Sequence of chain 1.K:
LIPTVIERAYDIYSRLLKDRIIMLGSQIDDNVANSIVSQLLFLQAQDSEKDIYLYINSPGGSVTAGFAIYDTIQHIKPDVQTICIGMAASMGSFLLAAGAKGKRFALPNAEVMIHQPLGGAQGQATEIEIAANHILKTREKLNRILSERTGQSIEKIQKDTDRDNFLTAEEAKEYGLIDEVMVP

Sequence of chain 1.L:
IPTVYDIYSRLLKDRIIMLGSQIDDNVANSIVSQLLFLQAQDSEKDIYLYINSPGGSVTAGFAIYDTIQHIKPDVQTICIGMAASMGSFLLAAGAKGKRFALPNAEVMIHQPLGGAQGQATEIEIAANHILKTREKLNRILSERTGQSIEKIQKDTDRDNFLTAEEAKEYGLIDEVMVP

Binding-site contacts:
Ligand atom CAV contacts residue VAL45 of chain 1.L at 3.9 Å (hydrophobic).
Ligand atom CAU contacts residue ILE93 of chain 1.K at 3.6 Å (hydrophobic).
Ligand atom CAX contacts residue ILE29 of chain 1.K at 3.9 Å (hydrophobic).
Ligand atom CBE contacts residue ILE29 of chain 1.K at 3.9 Å (hydrophobic).
Ligand atom CBI contacts residue TYR61 of chain 1.K at 3.9 Å (hydrophobic).
Ligand atom CAG contacts residue ALA53 of chain 1.L at 3.6 Å (hydrophobic).
Ligand atom CAF contacts residue ASP27 of chain 1.K at 3.3 Å.
Ligand atom CAA contacts residue ASP27 of chain 1.K at 2.4 Å.
Ligand atom CAD contacts residue LEU24 of chain 1.K at 3.6 Å (hydrophobic).
Ligand atom NBN contacts residue ILE29 of chain 1.K at 3.6 Å.
Ligand atom CBI contacts residue ILE29 of chain 1.K at 3.9 Å (hydrophobic).
Ligand atom CAE contacts residue ILE29 of chain 1.K at 3.8 Å (hydrophobic).
Ligand atom CBL contacts residue TYR61 of chain 1.K at 3.7 Å (hydrophobic).
Ligand atom CAV contacts residue LEU49 of chain 1.L at 3.8 Å (hydrophobic).
Ligand atom CAW contacts residue ILE29 of chain 1.K at 3.9 Å (hydrophobic).
Ligand atom CAB contacts residue ASP27 of chain 1.K at 2.5 Å.
Ligand atom CAC contacts residue PHE50 of chain 1.L at 3.9 Å (hydrophobic).
Ligand atom CBK contacts residue TYR61 of chain 1.K at 3.6 Å (hydrophobic).
Ligand atom CAB contacts residue ARG23 of chain 1.K at 3.5 Å.
Ligand atom CAF contacts residue ALA53 of chain 1.L at 3.5 Å (hydrophobic).
Ligand atom NBH contacts residue TYR61 of chain 1.K at 3.7 Å.
Ligand atom CAA contacts residue ALA53 of chain 1.L at 3.4 Å (hydrophobic).
Ligand atom CAD contacts residue LEU49 of chain 1.L at 3.9 Å (hydrophobic).
Ligand atom CAR contacts residue HIS83 of chain 1.L at 3.7 Å.
Ligand atom CAV contacts residue TYR63 of chain 1.K at 3.9 Å (hydrophobic).
Ligand atom CAW contacts residue TYR63 of chain 1.K at 3.9 Å (hydrophobic).
Ligand atom CBM contacts residue TYR61 of chain 1.K at 3.7 Å (hydrophobic).
Ligand atom CAT contacts residue ILE93 of chain 1.K at 3.4 Å (hydrophobic).
Ligand atom O contacts residue MET190 of chain 1.K at 3.8 Å.
Ligand atom CAC contacts residue ASP27 of chain 1.K at 3.5 Å.
Ligand atom CAE contacts residue LEU49 of chain 1.L at 3.6 Å (hydrophobic).
Ligand atom CAV contacts residue ILE93 of chain 1.K at 3.9 Å (hydrophobic).
Ligand atom C contacts residue TYR61 of chain 1.K at 3.8 Å (hydrophobic).
Ligand atom OBD contacts residue LEU49 of chain 1.L at 3.5 Å.
Ligand atom CAC contacts residue LEU24 of chain 1.K at 3.6 Å (hydrophobic).
Ligand atom CAZ contacts residue ILE91 of chain 1.K at 3.5 Å (hydrophobic).
Ligand atom CAD contacts residue PHE50 of chain 1.L at 3.9 Å (hydrophobic).
Ligand atom CAW contacts residue LEU49 of chain 1.L at 3.9 Å (hydrophobic).
Ligand atom CAS contacts residue ILE93 of chain 1.K at 3.8 Å (hydrophobic).
Ligand atom OBA contacts residue TYR61 of chain 1.K at 3.3 Å (h-bond).

A small-molecule ligand and the protein it binds are described below.
Small molecule (SMILES): O=C1[C@H](Cc2ccc(O)cc2)N2C(=O)CCN(C(=O)NCc3ccccc3)[C@H]2CN1Cc1cccc2ccccc12